This small molecule binds to this protein.
Small molecule (SMILES): CC(=O)N[C@@H]1[C@@H](O)[C@H](O)[C@@H](CO)O[C@H]1O

Binding-site contacts:
Ligand atom C2 contacts residue ASN328 of chain 1.C at 2.5 Å.
Ligand atom O7 contacts residue ASN328 of chain 1.C at 3.2 Å (h-bond).
Ligand atom C8 contacts residue ASN328 of chain 1.C at 4.4 Å.
Ligand atom C7 contacts residue ASN328 of chain 1.C at 3.3 Å.
Ligand atom N2 contacts residue ASN328 of chain 1.C at 2.9 Å (h-bond).
Ligand atom C5 contacts residue ASN328 of chain 1.C at 3.6 Å.
Ligand atom O5 contacts residue ASN328 of chain 1.C at 2.4 Å (h-bond).
Ligand atom C4 contacts residue ASN328 of chain 1.C at 4.2 Å.
Ligand atom O7 contacts residue GLN577 of chain 1.C at 4.3 Å.
Ligand atom C1 contacts residue ASN328 of chain 1.C at 1.4 Å.
Ligand atom C8 contacts residue GLN577 of chain 1.C at 3.7 Å.
Ligand atom C3 contacts residue ASN328 of chain 1.C at 3.8 Å.

Sequence of chain 1.C:
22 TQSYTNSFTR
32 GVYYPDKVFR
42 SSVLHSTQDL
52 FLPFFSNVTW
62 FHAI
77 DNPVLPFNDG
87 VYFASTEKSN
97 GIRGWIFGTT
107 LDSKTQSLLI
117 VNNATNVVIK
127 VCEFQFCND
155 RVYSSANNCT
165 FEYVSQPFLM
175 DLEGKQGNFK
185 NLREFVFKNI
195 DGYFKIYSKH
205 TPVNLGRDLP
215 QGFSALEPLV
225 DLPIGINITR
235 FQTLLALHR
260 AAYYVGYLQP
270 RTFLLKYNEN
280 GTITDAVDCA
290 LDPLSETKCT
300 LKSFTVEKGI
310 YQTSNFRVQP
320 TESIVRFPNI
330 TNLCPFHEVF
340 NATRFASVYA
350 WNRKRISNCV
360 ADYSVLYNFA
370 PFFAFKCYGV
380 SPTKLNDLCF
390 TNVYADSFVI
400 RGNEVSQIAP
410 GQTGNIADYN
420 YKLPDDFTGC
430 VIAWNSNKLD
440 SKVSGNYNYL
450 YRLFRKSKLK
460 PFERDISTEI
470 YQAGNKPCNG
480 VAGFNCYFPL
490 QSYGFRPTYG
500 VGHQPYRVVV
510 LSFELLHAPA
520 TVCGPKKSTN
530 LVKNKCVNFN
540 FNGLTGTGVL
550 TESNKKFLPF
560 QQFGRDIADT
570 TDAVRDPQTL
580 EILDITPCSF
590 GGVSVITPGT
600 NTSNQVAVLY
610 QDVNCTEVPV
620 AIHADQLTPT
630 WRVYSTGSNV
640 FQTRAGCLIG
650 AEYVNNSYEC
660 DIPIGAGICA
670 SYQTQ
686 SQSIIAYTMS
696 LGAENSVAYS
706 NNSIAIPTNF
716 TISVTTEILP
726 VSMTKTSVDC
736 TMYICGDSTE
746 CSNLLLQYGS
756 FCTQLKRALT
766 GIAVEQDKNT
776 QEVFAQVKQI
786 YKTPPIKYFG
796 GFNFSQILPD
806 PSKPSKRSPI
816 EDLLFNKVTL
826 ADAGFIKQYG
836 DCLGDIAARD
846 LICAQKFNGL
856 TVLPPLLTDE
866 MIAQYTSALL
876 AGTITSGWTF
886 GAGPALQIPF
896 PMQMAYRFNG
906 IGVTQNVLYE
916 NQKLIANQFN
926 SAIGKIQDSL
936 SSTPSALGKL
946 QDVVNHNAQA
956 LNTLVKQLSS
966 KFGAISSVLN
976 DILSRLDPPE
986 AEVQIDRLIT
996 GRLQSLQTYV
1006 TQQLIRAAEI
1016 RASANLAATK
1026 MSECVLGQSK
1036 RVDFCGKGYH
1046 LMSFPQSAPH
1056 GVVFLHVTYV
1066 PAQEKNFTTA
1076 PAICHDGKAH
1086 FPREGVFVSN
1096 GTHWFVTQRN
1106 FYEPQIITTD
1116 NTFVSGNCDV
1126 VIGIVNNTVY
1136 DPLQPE